Binding-site contacts:
Ligand atom C3 contacts residue ASN56 of chain 1.P at 3.8 Å.
Ligand atom C7 contacts residue SER17 of chain 1.O at 3.5 Å.
Ligand atom C8 contacts residue GLY13 of chain 1.O at 4.1 Å.
Ligand atom C8 contacts residue GLU55 of chain 1.P at 3.7 Å.
Ligand atom O5 contacts residue ASN56 of chain 1.P at 2.3 Å (h-bond).
Ligand atom C4 contacts residue ASN56 of chain 1.P at 4.2 Å.
Ligand atom O7 contacts residue ASN56 of chain 1.P at 3.8 Å.
Ligand atom C7 contacts residue ASN56 of chain 1.P at 3.6 Å.
Ligand atom C8 contacts residue LEU9 of chain 1.O at 4.1 Å (hydrophobic).
Ligand atom C1 contacts residue ASN56 of chain 1.P at 1.4 Å.
Ligand atom N2 contacts residue ASN56 of chain 1.P at 3.0 Å (h-bond).
Ligand atom O7 contacts residue GLY16 of chain 1.O at 4.0 Å.
Ligand atom O7 contacts residue SER17 of chain 1.O at 2.5 Å (h-bond).
Ligand atom C8 contacts residue SER17 of chain 1.O at 3.8 Å.
Ligand atom C7 contacts residue GLU55 of chain 1.P at 4.1 Å.
Ligand atom C2 contacts residue ASN56 of chain 1.P at 2.5 Å.
Ligand atom N2 contacts residue GLU55 of chain 1.P at 3.9 Å.
Ligand atom C5 contacts residue ASN56 of chain 1.P at 3.6 Å.

Sequence of chain 1.O:
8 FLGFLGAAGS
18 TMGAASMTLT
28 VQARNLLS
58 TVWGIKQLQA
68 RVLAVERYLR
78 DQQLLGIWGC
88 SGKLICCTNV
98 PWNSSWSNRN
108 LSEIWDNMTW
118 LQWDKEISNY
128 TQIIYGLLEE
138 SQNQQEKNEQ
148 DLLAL

The protein below binds the small molecule below.
Small molecule (SMILES): CC(=O)N[C@H]1[C@H](O[C@H]2[C@H](O)[C@@H](NC(C)=O)CO[C@@H]2CO)O[C@H](CO)[C@@H](O)[C@@H]1O

Sequence of chain 1.P:
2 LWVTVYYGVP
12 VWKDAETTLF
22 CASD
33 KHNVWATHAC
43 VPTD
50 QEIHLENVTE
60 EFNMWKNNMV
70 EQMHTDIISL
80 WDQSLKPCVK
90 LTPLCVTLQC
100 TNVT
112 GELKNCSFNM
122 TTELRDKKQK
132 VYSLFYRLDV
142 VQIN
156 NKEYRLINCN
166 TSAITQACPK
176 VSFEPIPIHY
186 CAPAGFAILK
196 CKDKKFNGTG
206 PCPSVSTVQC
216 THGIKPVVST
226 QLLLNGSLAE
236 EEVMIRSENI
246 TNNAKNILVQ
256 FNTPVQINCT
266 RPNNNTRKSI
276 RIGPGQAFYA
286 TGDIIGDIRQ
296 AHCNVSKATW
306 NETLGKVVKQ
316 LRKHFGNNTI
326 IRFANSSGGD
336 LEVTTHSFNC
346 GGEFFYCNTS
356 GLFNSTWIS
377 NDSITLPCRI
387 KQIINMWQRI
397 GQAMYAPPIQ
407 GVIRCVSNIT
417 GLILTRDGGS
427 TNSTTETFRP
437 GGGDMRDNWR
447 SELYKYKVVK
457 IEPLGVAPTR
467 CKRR